Binding-site contacts:
Ligand atom O6 contacts residue PHE210 of chain 1.A at 4.2 Å.
Ligand atom O5 contacts residue THR209 of chain 1.A at 4.2 Å.
Ligand atom C1 contacts residue THR209 of chain 1.A at 4.2 Å.
Ligand atom C5 contacts residue THR209 of chain 1.A at 4.2 Å.
Ligand atom O5 contacts residue ASN207 of chain 1.A at 2.4 Å (h-bond).
Ligand atom C1 contacts residue ASN207 of chain 1.A at 1.5 Å.
Ligand atom C2 contacts residue ASN207 of chain 1.A at 2.4 Å.
Ligand atom C1 contacts residue PHE210 of chain 1.A at 4.1 Å (hydrophobic).
Ligand atom C4 contacts residue ASN207 of chain 1.A at 4.2 Å.
Ligand atom C3 contacts residue ASN207 of chain 1.A at 3.7 Å.
Ligand atom O6 contacts residue ASN211 of chain 1.A at 3.8 Å.
Ligand atom C8 contacts residue ASN207 of chain 1.A at 4.1 Å.
Ligand atom O5 contacts residue PHE210 of chain 1.A at 4.1 Å.
Ligand atom N2 contacts residue ASN207 of chain 1.A at 2.8 Å (h-bond).
Ligand atom O7 contacts residue ASN217 of chain 1.A at 4.2 Å.
Ligand atom C7 contacts residue ASN207 of chain 1.A at 3.2 Å.
Ligand atom C5 contacts residue ASN207 of chain 1.A at 3.7 Å.
Ligand atom O7 contacts residue ASN207 of chain 1.A at 3.2 Å (h-bond).
Ligand atom O6 contacts residue THR209 of chain 1.A at 4.3 Å.

A protein and the small-molecule ligand that binds it are described below.
Small molecule (SMILES): CC(=O)N[C@H]1[C@H](O[C@H]2[C@H](O)[C@@H](NC(C)=O)CO[C@@H]2CO)O[C@H](CO)[C@@H](O)[C@@H]1O

Sequence of chain 1.A:
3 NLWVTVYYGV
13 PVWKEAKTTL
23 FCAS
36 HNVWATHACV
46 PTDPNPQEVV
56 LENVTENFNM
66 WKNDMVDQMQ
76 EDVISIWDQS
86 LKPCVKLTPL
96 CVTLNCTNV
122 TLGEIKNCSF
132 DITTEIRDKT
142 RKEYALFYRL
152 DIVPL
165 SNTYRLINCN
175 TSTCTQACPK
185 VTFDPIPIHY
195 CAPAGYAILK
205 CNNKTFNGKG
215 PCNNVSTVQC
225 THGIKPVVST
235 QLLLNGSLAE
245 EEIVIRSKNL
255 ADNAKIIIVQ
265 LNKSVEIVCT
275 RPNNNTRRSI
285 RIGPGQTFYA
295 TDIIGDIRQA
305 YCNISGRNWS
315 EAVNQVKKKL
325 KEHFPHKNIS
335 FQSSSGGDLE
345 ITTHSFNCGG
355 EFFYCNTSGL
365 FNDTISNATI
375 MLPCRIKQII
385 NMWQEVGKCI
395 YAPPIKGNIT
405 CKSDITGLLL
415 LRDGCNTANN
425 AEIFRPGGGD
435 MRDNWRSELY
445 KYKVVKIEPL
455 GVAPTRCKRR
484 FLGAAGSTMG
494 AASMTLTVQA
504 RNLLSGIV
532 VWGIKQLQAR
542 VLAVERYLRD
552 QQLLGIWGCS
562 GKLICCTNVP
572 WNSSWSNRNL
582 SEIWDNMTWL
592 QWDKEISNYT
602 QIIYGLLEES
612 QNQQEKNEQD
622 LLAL